The small molecule below binds the protein below.
Small molecule (SMILES): CC(=O)N[C@H]1[C@H](O[C@H]2[C@H](O)[C@@H](NC(C)=O)CO[C@@H]2CO)O[C@H](CO)[C@@H](O[C@@H]2O[C@H](CO)[C@@H](O)[C@H](O[C@H]3O[C@H](CO)[C@@H](O)[C@H](O)[C@@H]3O)[C@@H]2O)[C@@H]1O

Sequence of chain 1.M:
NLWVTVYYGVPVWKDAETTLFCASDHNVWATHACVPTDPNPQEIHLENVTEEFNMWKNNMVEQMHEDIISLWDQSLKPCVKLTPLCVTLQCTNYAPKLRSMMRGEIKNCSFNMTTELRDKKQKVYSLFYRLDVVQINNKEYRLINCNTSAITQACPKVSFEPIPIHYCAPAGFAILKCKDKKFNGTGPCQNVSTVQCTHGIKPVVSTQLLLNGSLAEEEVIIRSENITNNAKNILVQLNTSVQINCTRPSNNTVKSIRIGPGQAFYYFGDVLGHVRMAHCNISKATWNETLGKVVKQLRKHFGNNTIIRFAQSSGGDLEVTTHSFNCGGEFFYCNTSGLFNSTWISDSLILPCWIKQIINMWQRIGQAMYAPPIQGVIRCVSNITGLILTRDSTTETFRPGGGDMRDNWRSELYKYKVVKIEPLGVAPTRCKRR

Binding-site contacts:
Ligand atom N2 contacts residue SER415 of chain 1.M at 3.1 Å (h-bond).
Ligand atom C8 contacts residue LEU231 of chain 1.M at 3.7 Å (hydrophobic).
Ligand atom O5 contacts residue ASN232 of chain 1.M at 2.3 Å (h-bond).
Ligand atom C5 contacts residue NAG1 of chain 1.VB at 3.8 Å.
Ligand atom C6 contacts residue GLU181 of chain 1.M at 3.4 Å.
Ligand atom C4 contacts residue GLU181 of chain 1.M at 3.9 Å.
Ligand atom C2 contacts residue SER415 of chain 1.M at 3.8 Å.
Ligand atom O7 contacts residue VAL414 of chain 1.M at 3.9 Å.
Ligand atom C1 contacts residue ASN232 of chain 1.M at 1.4 Å.
Ligand atom O6 contacts residue GLY348 of chain 1.M at 4.3 Å.
Ligand atom C6 contacts residue NAG1 of chain 1.VB at 3.9 Å.
Ligand atom N2 contacts residue ASN232 of chain 1.M at 2.9 Å (h-bond).
Ligand atom O6 contacts residue SER179 of chain 1.M at 3.9 Å.
Ligand atom C1 contacts residue NAG1 of chain 1.VB at 3.9 Å.
Ligand atom O7 contacts residue ASN232 of chain 1.M at 3.9 Å.
Ligand atom O5 contacts residue GLU181 of chain 1.M at 3.6 Å (salt-bridge).
Ligand atom C5 contacts residue VAL414 of chain 1.M at 3.7 Å (hydrophobic).
Ligand atom C5 contacts residue GLU181 of chain 1.M at 3.7 Å.
Ligand atom O7 contacts residue PRO182 of chain 1.M at 3.8 Å.
Ligand atom C6 contacts residue SER179 of chain 1.M at 4.2 Å.
Ligand atom C1 contacts residue SER415 of chain 1.M at 4.1 Å.
Ligand atom O5 contacts residue NAG1 of chain 1.VB at 3.3 Å.
Ligand atom C7 contacts residue SER415 of chain 1.M at 4.0 Å.
Ligand atom C4 contacts residue VAL414 of chain 1.M at 4.2 Å (hydrophobic).
Ligand atom C1 contacts residue VAL414 of chain 1.M at 4.3 Å (hydrophobic).
Ligand atom C2 contacts residue ASN232 of chain 1.M at 2.5 Å.
Ligand atom C5 contacts residue ASN232 of chain 1.M at 3.6 Å.
Ligand atom O3 contacts residue GLU181 of chain 1.M at 4.2 Å.
Ligand atom O4 contacts residue VAL414 of chain 1.M at 4.1 Å.
Ligand atom O3 contacts residue CYS413 of chain 1.M at 4.1 Å.
Ligand atom C8 contacts residue ASN346 of chain 1.M at 4.0 Å.
Ligand atom C7 contacts residue ASN232 of chain 1.M at 3.6 Å.
Ligand atom C3 contacts residue VAL414 of chain 1.M at 4.0 Å (hydrophobic).
Ligand atom C3 contacts residue ASN232 of chain 1.M at 3.8 Å.
Ligand atom C1 contacts residue GLU181 of chain 1.M at 4.0 Å.
Ligand atom C8 contacts residue VAL224 of chain 1.M at 4.0 Å (hydrophobic).
Ligand atom C3 contacts residue SER415 of chain 1.M at 3.9 Å.
Ligand atom C8 contacts residue SER415 of chain 1.M at 3.9 Å.
Ligand atom C4 contacts residue ASN232 of chain 1.M at 4.2 Å.
Ligand atom O6 contacts residue GLU181 of chain 1.M at 4.0 Å.